Binding-site contacts:
Ligand atom O7 contacts residue PHE120 of chain 1.A at 4.0 Å.
Ligand atom C5 contacts residue PHE120 of chain 1.A at 3.9 Å (hydrophobic).
Ligand atom C4 contacts residue ASN122 of chain 1.A at 4.2 Å.
Ligand atom C3 contacts residue THR124 of chain 1.A at 4.4 Å.
Ligand atom C3 contacts residue ASN122 of chain 1.A at 3.7 Å.
Ligand atom C7 contacts residue ASN122 of chain 1.A at 3.6 Å.
Ligand atom C6 contacts residue PHE120 of chain 1.A at 3.5 Å (hydrophobic).
Ligand atom C8 contacts residue SW41 of chain 1.O at 3.6 Å.
Ligand atom C1 contacts residue ASN122 of chain 1.A at 1.4 Å.
Ligand atom N2 contacts residue THR124 of chain 1.A at 3.1 Å (h-bond).
Ligand atom O5 contacts residue ASN122 of chain 1.A at 2.4 Å (h-bond).
Ligand atom C2 contacts residue ASN122 of chain 1.A at 2.3 Å.
Ligand atom C1 contacts residue PHE120 of chain 1.A at 4.3 Å (hydrophobic).
Ligand atom C1 contacts residue THR124 of chain 1.A at 3.8 Å.
Ligand atom N2 contacts residue ASN122 of chain 1.A at 2.8 Å (h-bond).
Ligand atom C8 contacts residue CYS196 of chain 1.E at 4.4 Å (hydrophobic).
Ligand atom C7 contacts residue THR124 of chain 1.A at 3.9 Å.
Ligand atom C2 contacts residue THR124 of chain 1.A at 3.9 Å.
Ligand atom C8 contacts residue PHE120 of chain 1.A at 4.0 Å (hydrophobic).
Ligand atom O5 contacts residue PHE120 of chain 1.A at 3.9 Å.
Ligand atom C8 contacts residue THR124 of chain 1.A at 3.8 Å.
Ligand atom C7 contacts residue PHE120 of chain 1.A at 4.0 Å (hydrophobic).
Ligand atom C5 contacts residue ASN122 of chain 1.A at 3.7 Å.
Ligand atom O7 contacts residue ASN122 of chain 1.A at 3.9 Å.

Sequence of chain 1.A:
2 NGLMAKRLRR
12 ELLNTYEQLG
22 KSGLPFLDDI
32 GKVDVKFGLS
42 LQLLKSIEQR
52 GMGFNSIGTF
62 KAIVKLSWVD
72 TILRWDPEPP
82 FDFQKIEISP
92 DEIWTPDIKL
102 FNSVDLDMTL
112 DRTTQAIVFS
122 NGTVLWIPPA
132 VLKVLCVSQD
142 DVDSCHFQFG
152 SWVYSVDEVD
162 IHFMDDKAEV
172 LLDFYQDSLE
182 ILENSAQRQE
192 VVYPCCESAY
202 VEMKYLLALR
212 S

Sequence of chain 1.E:
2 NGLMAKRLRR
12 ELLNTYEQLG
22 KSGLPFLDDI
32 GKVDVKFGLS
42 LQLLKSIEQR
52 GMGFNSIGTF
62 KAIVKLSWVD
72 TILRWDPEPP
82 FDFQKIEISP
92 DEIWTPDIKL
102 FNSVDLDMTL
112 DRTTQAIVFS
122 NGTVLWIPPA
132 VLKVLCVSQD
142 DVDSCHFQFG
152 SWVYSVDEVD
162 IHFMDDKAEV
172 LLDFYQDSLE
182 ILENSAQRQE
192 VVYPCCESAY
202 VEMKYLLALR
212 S

The small molecule below binds the protein below.
Small molecule (SMILES): CC(=O)N[C@H]1[C@H](O[C@H]2[C@H](O)[C@@H](NC(C)=O)CO[C@@H]2CO)O[C@H](CO)[C@@H](O)[C@@H]1O